Sequence of chain 1.B:
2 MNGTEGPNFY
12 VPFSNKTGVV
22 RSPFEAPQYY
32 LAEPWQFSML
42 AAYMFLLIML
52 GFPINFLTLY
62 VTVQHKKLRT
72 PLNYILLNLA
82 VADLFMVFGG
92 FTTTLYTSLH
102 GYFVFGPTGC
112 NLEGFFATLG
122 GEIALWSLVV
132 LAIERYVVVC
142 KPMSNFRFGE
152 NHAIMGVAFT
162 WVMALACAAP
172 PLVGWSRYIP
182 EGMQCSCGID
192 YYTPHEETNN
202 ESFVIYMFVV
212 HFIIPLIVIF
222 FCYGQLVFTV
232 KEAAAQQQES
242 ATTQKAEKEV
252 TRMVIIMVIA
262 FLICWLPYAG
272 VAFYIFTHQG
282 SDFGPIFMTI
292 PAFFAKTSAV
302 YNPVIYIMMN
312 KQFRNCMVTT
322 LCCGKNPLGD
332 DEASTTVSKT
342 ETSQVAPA

This small molecule binds to this protein.
Small molecule (SMILES): CC(=O)N[C@H]1[C@H](O[C@H]2[C@H](O)[C@@H](NC(C)=O)CO[C@@H]2CO)O[C@H](CO)[C@@H](O[C@@H]2O[C@H](CO)[C@@H](O)[C@H](O[C@@H]3O[C@H](CO)[C@@H](O)[C@H](O)[C@@H]3O)[C@@H]2O)[C@@H]1O

Binding-site contacts:
Ligand atom C6 contacts residue GLY19 of chain 1.B at 3.5 Å.
Ligand atom C7 contacts residue ASN16 of chain 1.B at 3.3 Å.
Ligand atom O5 contacts residue NAG1 of chain 2.C at 3.7 Å.
Ligand atom N2 contacts residue ASN16 of chain 1.B at 2.9 Å (h-bond).
Ligand atom O7 contacts residue PHE10 of chain 1.B at 4.1 Å.
Ligand atom C2 contacts residue LYS17 of chain 2.A at 4.2 Å.
Ligand atom O7 contacts residue THR5 of chain 1.B at 3.6 Å.
Ligand atom O7 contacts residue VAL21 of chain 1.B at 3.5 Å (h-bond).
Ligand atom C2 contacts residue VAL21 of chain 1.B at 3.6 Å (hydrophobic).
Ligand atom O6 contacts residue ARG22 of chain 1.B at 4.1 Å.
Ligand atom C7 contacts residue VAL21 of chain 1.B at 3.4 Å (hydrophobic).
Ligand atom O5 contacts residue GLY19 of chain 1.B at 3.1 Å.
Ligand atom O6 contacts residue NAG1 of chain 2.C at 2.6 Å (h-bond).
Ligand atom C8 contacts residue LYS17 of chain 2.A at 4.1 Å.
Ligand atom C1 contacts residue LYS17 of chain 2.A at 3.8 Å.
Ligand atom C5 contacts residue ASN16 of chain 1.B at 3.7 Å.
Ligand atom C8 contacts residue THR5 of chain 1.B at 3.5 Å.
Ligand atom N2 contacts residue VAL21 of chain 1.B at 2.6 Å (h-bond).
Ligand atom C8 contacts residue THR18 of chain 2.A at 3.8 Å.
Ligand atom O7 contacts residue ARG22 of chain 1.B at 4.1 Å.
Ligand atom N2 contacts residue LYS17 of chain 2.A at 3.0 Å (salt-bridge).
Ligand atom C1 contacts residue ASN16 of chain 1.B at 1.4 Å.
Ligand atom C4 contacts residue ASN16 of chain 1.B at 4.2 Å.
Ligand atom C3 contacts residue LYS17 of chain 2.A at 3.8 Å.
Ligand atom C2 contacts residue ASN16 of chain 1.B at 2.4 Å.
Ligand atom C3 contacts residue ASN16 of chain 1.B at 3.8 Å.
Ligand atom C7 contacts residue THR5 of chain 1.B at 3.8 Å.
Ligand atom C8 contacts residue GLY19 of chain 2.A at 4.0 Å.
Ligand atom C7 contacts residue LYS17 of chain 2.A at 4.0 Å.
Ligand atom C8 contacts residue ASN16 of chain 1.B at 3.4 Å.
Ligand atom C3 contacts residue VAL21 of chain 1.B at 4.0 Å (hydrophobic).
Ligand atom C2 contacts residue LYS17 of chain 2.A at 3.7 Å.
Ligand atom C6 contacts residue NAG1 of chain 2.C at 3.4 Å.
Ligand atom O5 contacts residue ASN16 of chain 1.B at 2.4 Å (h-bond).
Ligand atom C5 contacts residue NAG1 of chain 2.C at 4.2 Å.
Ligand atom O4 contacts residue LYS17 of chain 2.A at 3.8 Å.
Ligand atom C1 contacts residue VAL21 of chain 1.B at 3.6 Å (hydrophobic).
Ligand atom C5 contacts residue GLY19 of chain 1.B at 3.2 Å.
Ligand atom O2 contacts residue LYS17 of chain 2.A at 3.2 Å (salt-bridge).
Ligand atom C1 contacts residue GLY19 of chain 1.B at 3.6 Å.

Sequence of chain 2.A:
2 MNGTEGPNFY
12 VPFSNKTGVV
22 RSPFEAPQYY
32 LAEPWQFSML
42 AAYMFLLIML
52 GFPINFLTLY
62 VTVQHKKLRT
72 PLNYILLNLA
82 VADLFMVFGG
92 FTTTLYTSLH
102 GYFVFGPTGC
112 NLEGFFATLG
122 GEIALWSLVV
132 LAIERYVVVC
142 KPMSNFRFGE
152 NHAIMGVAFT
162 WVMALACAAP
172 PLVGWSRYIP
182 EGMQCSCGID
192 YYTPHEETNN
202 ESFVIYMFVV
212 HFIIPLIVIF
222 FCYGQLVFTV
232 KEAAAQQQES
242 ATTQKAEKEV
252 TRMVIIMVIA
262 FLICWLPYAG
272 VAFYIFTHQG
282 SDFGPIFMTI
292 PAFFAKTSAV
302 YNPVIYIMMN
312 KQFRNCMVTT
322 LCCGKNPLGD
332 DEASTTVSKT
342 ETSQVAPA